The small molecule below binds the protein below.
Small molecule (SMILES): Cc1ccc(OCC(=O)N2CCOCC2)c(C)c1

Binding-site contacts:
Ligand atom N1 contacts residue TYR88 of chain 1.A at 3.6 Å.
Ligand atom C5 contacts residue HIS157 of chain 1.A at 3.3 Å.
Ligand atom O3 contacts residue LEU56 of chain 1.A at 4.0 Å.
Ligand atom C1 contacts residue GLU146 of chain 1.A at 3.3 Å.
Ligand atom C8 contacts residue PRO121 of chain 1.A at 3.9 Å (hydrophobic).
Ligand atom C4 contacts residue DMS1 of chain 1.G at 4.0 Å.
Ligand atom C2 contacts residue HIS157 of chain 1.A at 4.1 Å.
Ligand atom C11 contacts residue TYR88 of chain 1.A at 3.6 Å (hydrophobic).
Ligand atom C1 contacts residue PHE91 of chain 1.A at 3.5 Å (hydrophobic).
Ligand atom C1 contacts residue TRP96 of chain 1.A at 3.9 Å (hydrophobic).
Ligand atom O2 contacts residue TYR88 of chain 1.A at 3.5 Å.
Ligand atom C1 contacts residue ARG219 of chain 1.A at 3.6 Å.
Ligand atom C7 contacts residue ARG219 of chain 1.A at 3.9 Å.
Ligand atom C8 contacts residue LYS61 of chain 1.A at 4.0 Å.
Ligand atom C3 contacts residue GLU146 of chain 1.A at 3.9 Å.
Ligand atom O2 contacts residue ALA59 of chain 1.A at 3.8 Å.
Ligand atom C2 contacts residue PHE91 of chain 1.A at 3.5 Å (hydrophobic).
Ligand atom C2 contacts residue GLU146 of chain 1.A at 4.1 Å.
Ligand atom C10 contacts residue TYR88 of chain 1.A at 3.6 Å (hydrophobic).
Ligand atom O1 contacts residue HIS157 of chain 1.A at 3.7 Å.
Ligand atom C13 contacts residue DMS1 of chain 1.G at 3.9 Å.
Ligand atom C4 contacts residue DMS1 of chain 1.H at 4.1 Å.
Ligand atom C9 contacts residue TYR88 of chain 1.A at 3.5 Å (hydrophobic).
Ligand atom O1 contacts residue TYR88 of chain 1.A at 3.5 Å.
Ligand atom C6 contacts residue PHE91 of chain 1.A at 4.0 Å (hydrophobic).
Ligand atom O1 contacts residue LYS61 of chain 1.A at 3.9 Å.
Ligand atom C8 contacts residue HIS157 of chain 1.A at 4.1 Å.
Ligand atom C12 contacts residue PHE57 of chain 1.A at 3.8 Å (hydrophobic).
Ligand atom C14 contacts residue TYR88 of chain 1.A at 3.6 Å (hydrophobic).
Ligand atom C9 contacts residue DMS1 of chain 1.G at 3.5 Å.
Ligand atom C6 contacts residue HIS157 of chain 1.A at 3.5 Å.
Ligand atom C7 contacts residue HIS157 of chain 1.A at 3.9 Å.
Ligand atom C14 contacts residue DMS1 of chain 1.H at 3.9 Å.
Ligand atom C7 contacts residue PHE91 of chain 1.A at 3.3 Å (hydrophobic).
Ligand atom C11 contacts residue PHE57 of chain 1.A at 3.6 Å (hydrophobic).
Ligand atom C3 contacts residue HIS157 of chain 1.A at 4.0 Å.
Ligand atom C14 contacts residue DMS1 of chain 1.G at 3.7 Å.
Ligand atom C5 contacts residue TYR88 of chain 1.A at 3.9 Å (hydrophobic).
Ligand atom O2 contacts residue LYS61 of chain 1.A at 3.3 Å (salt-bridge).
Ligand atom C4 contacts residue HIS157 of chain 1.A at 3.6 Å.

Sequence of chain 1.A:
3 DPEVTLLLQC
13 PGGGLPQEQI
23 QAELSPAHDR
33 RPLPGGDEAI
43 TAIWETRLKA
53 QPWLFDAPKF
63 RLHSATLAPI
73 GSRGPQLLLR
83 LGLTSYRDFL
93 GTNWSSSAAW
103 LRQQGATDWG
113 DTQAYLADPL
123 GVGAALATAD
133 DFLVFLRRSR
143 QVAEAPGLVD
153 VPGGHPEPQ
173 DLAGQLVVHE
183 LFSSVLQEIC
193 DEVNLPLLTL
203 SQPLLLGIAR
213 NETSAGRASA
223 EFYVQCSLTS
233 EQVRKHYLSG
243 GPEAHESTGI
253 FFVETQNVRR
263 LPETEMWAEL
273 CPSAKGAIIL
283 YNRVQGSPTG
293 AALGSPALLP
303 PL